Sequence of chain 1.B:
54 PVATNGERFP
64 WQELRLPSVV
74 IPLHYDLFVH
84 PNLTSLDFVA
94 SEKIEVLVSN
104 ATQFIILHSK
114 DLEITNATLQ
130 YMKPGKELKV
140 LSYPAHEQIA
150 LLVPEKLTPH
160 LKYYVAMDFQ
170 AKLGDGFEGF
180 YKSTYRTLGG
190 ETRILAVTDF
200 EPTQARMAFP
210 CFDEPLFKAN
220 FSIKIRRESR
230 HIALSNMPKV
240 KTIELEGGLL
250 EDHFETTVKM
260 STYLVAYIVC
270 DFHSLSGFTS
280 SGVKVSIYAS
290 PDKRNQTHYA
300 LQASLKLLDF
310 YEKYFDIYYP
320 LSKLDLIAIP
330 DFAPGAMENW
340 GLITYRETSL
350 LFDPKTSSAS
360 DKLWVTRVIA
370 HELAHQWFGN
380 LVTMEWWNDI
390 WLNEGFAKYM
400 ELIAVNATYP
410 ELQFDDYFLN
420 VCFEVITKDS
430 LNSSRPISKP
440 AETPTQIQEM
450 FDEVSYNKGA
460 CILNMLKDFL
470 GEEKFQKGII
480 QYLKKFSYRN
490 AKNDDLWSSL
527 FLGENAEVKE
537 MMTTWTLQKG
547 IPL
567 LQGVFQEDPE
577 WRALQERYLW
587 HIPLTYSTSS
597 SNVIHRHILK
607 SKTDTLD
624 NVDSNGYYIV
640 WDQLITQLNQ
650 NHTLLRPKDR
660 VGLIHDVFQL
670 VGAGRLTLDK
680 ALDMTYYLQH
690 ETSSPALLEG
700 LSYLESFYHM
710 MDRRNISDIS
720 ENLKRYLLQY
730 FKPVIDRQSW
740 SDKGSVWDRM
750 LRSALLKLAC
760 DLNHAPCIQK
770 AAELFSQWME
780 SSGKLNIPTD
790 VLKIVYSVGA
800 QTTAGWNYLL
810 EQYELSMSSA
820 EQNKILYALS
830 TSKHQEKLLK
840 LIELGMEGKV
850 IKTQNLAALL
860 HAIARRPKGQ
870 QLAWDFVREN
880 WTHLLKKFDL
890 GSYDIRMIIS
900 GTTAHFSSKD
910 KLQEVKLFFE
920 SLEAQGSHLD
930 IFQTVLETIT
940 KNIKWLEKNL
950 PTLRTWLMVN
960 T

Binding-site contacts:
Ligand atom N22 contacts residue GLU393 of chain 1.B at 3.6 Å.
Ligand atom C19 contacts residue TYR455 of chain 1.B at 3.8 Å (hydrophobic).
Ligand atom O25 contacts residue GLU337 of chain 1.B at 2.4 Å (salt-bridge).
Ligand atom C17 contacts residue GLU200 of chain 1.B at 3.5 Å.
Ligand atom N07 contacts residue PRO333 of chain 1.B at 3.6 Å.
Ligand atom N13 contacts residue PHE450 of chain 1.B at 3.7 Å.
Ligand atom C11 contacts residue ZN1 of chain 1.I at 2.9 Å.
Ligand atom O30 contacts residue VAL367 of chain 1.B at 3.7 Å.
Ligand atom S06 contacts residue PHE450 of chain 1.B at 3.7 Å.
Ligand atom O25 contacts residue ZN1 of chain 1.I at 2.2 Å.
Ligand atom S06 contacts residue TYR892 of chain 1.B at 3.8 Å.
Ligand atom C29 contacts residue GLU371 of chain 1.B at 3.5 Å.
Ligand atom C11 contacts residue GLU393 of chain 1.B at 3.7 Å.
Ligand atom C26 contacts residue GLU371 of chain 1.B at 3.7 Å.
Ligand atom N02 contacts residue PRO333 of chain 1.B at 3.8 Å.
Ligand atom O25 contacts residue HIS374 of chain 1.B at 3.1 Å (h-bond).
Ligand atom C09 contacts residue TYR455 of chain 1.B at 3.8 Å (hydrophobic).
Ligand atom N22 contacts residue GLU337 of chain 1.B at 2.9 Å (salt-bridge).
Ligand atom C26 contacts residue ALA335 of chain 1.B at 3.5 Å (hydrophobic).
Ligand atom O21 contacts residue TYR455 of chain 1.B at 3.2 Å (h-bond).
Ligand atom C33 contacts residue GLU400 of chain 1.B at 3.5 Å.
Ligand atom N03 contacts residue PRO333 of chain 1.B at 3.2 Å.
Ligand atom O21 contacts residue ZN1 of chain 1.I at 2.1 Å.
Ligand atom N22 contacts residue GLU200 of chain 1.B at 3.5 Å (salt-bridge).
Ligand atom N20 contacts residue TYR892 of chain 1.B at 3.8 Å.
Ligand atom C10 contacts residue TYR892 of chain 1.B at 3.7 Å (hydrophobic).
Ligand atom O25 contacts residue GLU200 of chain 1.B at 3.7 Å.
Ligand atom C04 contacts residue TYR892 of chain 1.B at 3.9 Å (hydrophobic).
Ligand atom O25 contacts residue GLU393 of chain 1.B at 2.7 Å (salt-bridge).
Ligand atom O21 contacts residue HIS370 of chain 1.B at 3.4 Å (h-bond).
Ligand atom C11 contacts residue TYR455 of chain 1.B at 3.6 Å (hydrophobic).
Ligand atom N02 contacts residue ALA335 of chain 1.B at 3.8 Å.
Ligand atom C32 contacts residue TYR892 of chain 1.B at 3.7 Å (hydrophobic).
Ligand atom N03 contacts residue ALA335 of chain 1.B at 3.5 Å (h-bond).
Ligand atom N22 contacts residue ZN1 of chain 1.I at 2.9 Å.
Ligand atom O21 contacts residue GLU393 of chain 1.B at 3.0 Å (salt-bridge).
Ligand atom O16 contacts residue TYR892 of chain 1.B at 3.9 Å.
Ligand atom C29 contacts residue ALA335 of chain 1.B at 3.9 Å (hydrophobic).
Ligand atom C05 contacts residue ALA335 of chain 1.B at 3.3 Å (hydrophobic).
Ligand atom C34 contacts residue TYR892 of chain 1.B at 3.8 Å (hydrophobic).

This protein binds this small molecule.
Small molecule (SMILES): COc1ccc(C[C@@H](C(=O)NO)n2cc(CNS(=O)(=O)c3ccc(-c4ccccn4)s3)nn2)cc1